Binding-site contacts:
Ligand atom OAD contacts residue THR110 of chain 2.A at 2.6 Å (h-bond).
Ligand atom CAC contacts residue THR110 of chain 2.A at 3.3 Å.
Ligand atom CAM contacts residue 1FL1 of chain 2.C at 0.8 Å.
Ligand atom CAF contacts residue 1FL1 of chain 2.C at 0.8 Å.
Ligand atom OAB contacts residue ALA100 of chain 2.A at 3.4 Å.
Ligand atom OAL contacts residue 1FL1 of chain 2.C at 0.5 Å (h-bond).
Ligand atom CAG contacts residue 1FL1 of chain 2.C at 0.8 Å.
Ligand atom CAK contacts residue 1FL1 of chain 2.C at 0.3 Å.
Ligand atom CAC contacts residue 1FL1 of chain 2.C at 1.3 Å.
Ligand atom CAJ contacts residue 1FL1 of chain 2.C at 0.4 Å.
Ligand atom FAT contacts residue LEU8 of chain 2.A at 3.0 Å.
Ligand atom OAB contacts residue 1FL1 of chain 2.C at 2.2 Å.
Ligand atom FAE contacts residue LYS6 of chain 2.A at 3.5 Å.
Ligand atom CAR contacts residue 1FL1 of chain 2.C at 0.4 Å.
Ligand atom CAI contacts residue 1FL1 of chain 2.C at 0.6 Å.
Ligand atom CAR contacts residue SER108 of chain 1.A at 3.2 Å.
Ligand atom CAC contacts residue SER108 of chain 2.A at 2.9 Å.
Ligand atom FAT contacts residue ALA99 of chain 1.A at 3.0 Å.
Ligand atom CAP contacts residue 1FL1 of chain 2.C at 0.6 Å.
Ligand atom OAD contacts residue LEU101 of chain 1.A at 3.5 Å.
Ligand atom OAL contacts residue SER108 of chain 2.A at 2.8 Å (h-bond).
Ligand atom OAD contacts residue SER108 of chain 2.A at 2.8 Å (h-bond).
Ligand atom OAD contacts residue 1FL1 of chain 2.C at 2.3 Å.
Ligand atom FAT contacts residue 1FL1 of chain 2.C at 2.0 Å.
Ligand atom CAN contacts residue ALA99 of chain 1.A at 3.5 Å (hydrophobic).
Ligand atom FAE contacts residue LYS6 of chain 1.A at 3.5 Å.
Ligand atom OAB contacts residue SER108 of chain 2.A at 3.0 Å (h-bond).
Ligand atom OAB contacts residue LEU101 of chain 2.A at 3.2 Å (h-bond).
Ligand atom CAN contacts residue LEU8 of chain 2.A at 3.3 Å (hydrophobic).
Ligand atom OAL contacts residue SER108 of chain 1.A at 2.9 Å (h-bond).
Ligand atom CAO contacts residue 1FL1 of chain 2.C at 0.8 Å.
Ligand atom OAB contacts residue ALA99 of chain 2.A at 3.4 Å (h-bond).
Ligand atom CAK contacts residue SER108 of chain 1.A at 3.5 Å.
Ligand atom CAN contacts residue 1FL1 of chain 2.C at 0.8 Å.
Ligand atom FAE contacts residue 1FL1 of chain 2.C at 0.8 Å.
Ligand atom CAH contacts residue LEU8 of chain 1.A at 3.4 Å (hydrophobic).
Ligand atom OAL contacts residue LEU101 of chain 1.A at 3.3 Å.
Ligand atom CAH contacts residue 1FL1 of chain 2.C at 0.8 Å.
Ligand atom CAQ contacts residue 1FL1 of chain 2.C at 0.6 Å.
Ligand atom OAD contacts residue THR109 of chain 2.A at 3.4 Å (h-bond).

Sequence of chain 2.A:
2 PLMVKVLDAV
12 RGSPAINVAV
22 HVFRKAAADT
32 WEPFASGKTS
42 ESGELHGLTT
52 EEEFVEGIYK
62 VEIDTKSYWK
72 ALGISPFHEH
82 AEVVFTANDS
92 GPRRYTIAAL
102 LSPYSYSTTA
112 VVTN

Sequence of chain 1.A:
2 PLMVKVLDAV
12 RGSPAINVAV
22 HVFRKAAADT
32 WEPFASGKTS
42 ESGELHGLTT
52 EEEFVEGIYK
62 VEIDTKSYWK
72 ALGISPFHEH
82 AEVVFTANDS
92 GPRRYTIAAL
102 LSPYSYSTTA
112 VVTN

The small molecule below binds the protein below.
Small molecule (SMILES): O=C(O)c1cc(-c2ccc(F)cc2F)ccc1O

Sequence of chain 2.B:
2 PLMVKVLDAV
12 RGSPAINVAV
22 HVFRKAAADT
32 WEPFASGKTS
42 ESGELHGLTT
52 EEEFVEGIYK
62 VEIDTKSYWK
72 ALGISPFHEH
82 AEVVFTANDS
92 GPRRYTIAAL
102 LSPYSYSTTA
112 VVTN